The small molecule below binds the protein below.
Small molecule (SMILES): CC(=O)N[C@@H]1[C@@H](O)[C@H](O)[C@@H](CO)O[C@H]1O

Binding-site contacts:
Ligand atom C5 contacts residue ASN255 of chain 1.B at 3.7 Å.
Ligand atom C1 contacts residue ASN255 of chain 1.B at 1.4 Å.
Ligand atom C5 contacts residue TRP161 of chain 1.B at 3.7 Å (hydrophobic).
Ligand atom C4 contacts residue ASN255 of chain 1.B at 4.3 Å.
Ligand atom C7 contacts residue ASN255 of chain 1.B at 3.5 Å.
Ligand atom C2 contacts residue ASN255 of chain 1.B at 2.5 Å.
Ligand atom C6 contacts residue TRP161 of chain 1.B at 4.1 Å (hydrophobic).
Ligand atom O7 contacts residue THR254 of chain 1.B at 4.2 Å.
Ligand atom C1 contacts residue TRP161 of chain 1.B at 3.8 Å (hydrophobic).
Ligand atom N2 contacts residue ASN255 of chain 1.B at 3.0 Å (h-bond).
Ligand atom O5 contacts residue TRP161 of chain 1.B at 3.9 Å.
Ligand atom C3 contacts residue ASN255 of chain 1.B at 3.8 Å.
Ligand atom O7 contacts residue ASN255 of chain 1.B at 3.5 Å.
Ligand atom O5 contacts residue ASN255 of chain 1.B at 2.4 Å (h-bond).

Sequence of chain 1.B:
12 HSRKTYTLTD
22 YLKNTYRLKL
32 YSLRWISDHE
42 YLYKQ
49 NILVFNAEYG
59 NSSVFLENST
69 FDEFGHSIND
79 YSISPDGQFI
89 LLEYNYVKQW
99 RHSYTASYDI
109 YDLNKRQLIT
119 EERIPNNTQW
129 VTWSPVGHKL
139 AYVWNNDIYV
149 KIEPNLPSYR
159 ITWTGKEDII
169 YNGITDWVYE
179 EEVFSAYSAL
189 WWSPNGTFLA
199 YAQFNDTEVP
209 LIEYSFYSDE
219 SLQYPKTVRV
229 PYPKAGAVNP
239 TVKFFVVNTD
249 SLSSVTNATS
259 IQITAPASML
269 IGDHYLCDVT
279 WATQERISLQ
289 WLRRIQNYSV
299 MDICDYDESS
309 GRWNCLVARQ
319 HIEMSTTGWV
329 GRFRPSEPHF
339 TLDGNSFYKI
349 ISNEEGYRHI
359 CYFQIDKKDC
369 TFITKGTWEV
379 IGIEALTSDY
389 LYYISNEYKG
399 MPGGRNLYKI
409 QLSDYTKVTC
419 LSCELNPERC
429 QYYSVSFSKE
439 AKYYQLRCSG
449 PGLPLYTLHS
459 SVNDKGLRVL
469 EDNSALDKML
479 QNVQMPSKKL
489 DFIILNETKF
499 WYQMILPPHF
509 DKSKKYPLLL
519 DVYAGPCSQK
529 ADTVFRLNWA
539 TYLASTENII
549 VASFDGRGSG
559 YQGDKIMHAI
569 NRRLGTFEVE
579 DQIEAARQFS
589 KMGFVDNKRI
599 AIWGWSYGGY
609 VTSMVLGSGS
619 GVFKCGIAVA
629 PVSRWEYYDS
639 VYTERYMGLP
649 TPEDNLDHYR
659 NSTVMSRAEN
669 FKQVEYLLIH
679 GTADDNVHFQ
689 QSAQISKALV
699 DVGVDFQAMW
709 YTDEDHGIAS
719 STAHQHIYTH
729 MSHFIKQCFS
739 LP